Binding-site contacts:
Ligand atom C18 contacts residue ILE103 of chain 1.A at 3.8 Å (hydrophobic).
Ligand atom C29 contacts residue TRP38 of chain 1.A at 3.4 Å (hydrophobic).
Ligand atom C36 contacts residue TRP38 of chain 1.A at 3.8 Å (hydrophobic).
Ligand atom N22 contacts residue LEU49 of chain 1.A at 3.9 Å.
Ligand atom C24 contacts residue TRP38 of chain 1.A at 3.8 Å (hydrophobic).
Ligand atom C12 contacts residue LEU51 of chain 1.A at 4.0 Å (hydrophobic).
Ligand atom C02 contacts residue LEU49 of chain 1.A at 3.9 Å (hydrophobic).
Ligand atom C08 contacts residue TYR96 of chain 1.A at 3.9 Å (hydrophobic).
Ligand atom C32 contacts residue LYS48 of chain 1.A at 3.7 Å.
Ligand atom C31 contacts residue LEU49 of chain 1.A at 3.9 Å (hydrophobic).
Ligand atom C03 contacts residue LEU49 of chain 1.A at 3.8 Å (hydrophobic).
Ligand atom O13 contacts residue TYR54 of chain 1.A at 3.8 Å.
Ligand atom C19 contacts residue LEU49 of chain 1.A at 3.9 Å (hydrophobic).
Ligand atom O13 contacts residue ASN97 of chain 1.A at 2.9 Å (h-bond).
Ligand atom O33 contacts residue LYS48 of chain 1.A at 2.7 Å (salt-bridge).
Ligand atom C12 contacts residue TYR54 of chain 1.A at 3.7 Å (hydrophobic).
Ligand atom C06 contacts residue VAL44 of chain 1.A at 3.9 Å (hydrophobic).
Ligand atom C14 contacts residue ASN97 of chain 1.A at 3.8 Å.
Ligand atom O13 contacts residue TYR96 of chain 1.A at 3.9 Å.
Ligand atom C06 contacts residue PRO39 of chain 1.A at 3.2 Å (hydrophobic).
Ligand atom C05 contacts residue ILE103 of chain 1.A at 3.8 Å (hydrophobic).
Ligand atom C30 contacts residue ASP102 of chain 1.A at 4.0 Å.
Ligand atom N20 contacts residue LEU49 of chain 1.A at 3.8 Å.
Ligand atom C28 contacts residue PRO39 of chain 1.A at 3.8 Å (hydrophobic).
Ligand atom C15 contacts residue LEU51 of chain 1.A at 3.5 Å (hydrophobic).
Ligand atom C29 contacts residue PRO39 of chain 1.A at 3.7 Å (hydrophobic).
Ligand atom C01 contacts residue PRO39 of chain 1.A at 3.1 Å (hydrophobic).
Ligand atom N10 contacts residue ILE103 of chain 1.A at 3.8 Å.
Ligand atom O33 contacts residue LEU49 of chain 1.A at 3.6 Å.
Ligand atom C12 contacts residue TYR96 of chain 1.A at 3.7 Å (hydrophobic).
Ligand atom C08 contacts residue ASN97 of chain 1.A at 3.9 Å.
Ligand atom C11 contacts residue PHE40 of chain 1.A at 3.6 Å (hydrophobic).
Ligand atom C21 contacts residue LEU49 of chain 1.A at 3.7 Å (hydrophobic).
Ligand atom N22 contacts residue TRP38 of chain 1.A at 3.7 Å.
Ligand atom O13 contacts residue CYS93 of chain 1.A at 3.9 Å.
Ligand atom C09 contacts residue ASN97 of chain 1.A at 3.5 Å.
Ligand atom C28 contacts residue ILE103 of chain 1.A at 3.8 Å (hydrophobic).
Ligand atom N23 contacts residue TRP38 of chain 1.A at 3.9 Å.
Ligand atom C28 contacts residue TRP38 of chain 1.A at 3.5 Å (hydrophobic).
Ligand atom C09 contacts residue ILE103 of chain 1.A at 3.7 Å (hydrophobic).

This small molecule binds to this protein.
Small molecule (SMILES): Cc1ccc(-n2nc(C(=O)N3CCN(C)CC3)nc2-c2ccc3c(c2)N(C2CCCC2)[C@H](C)C(=O)N3C)c(C)c1

Sequence of chain 1.A:
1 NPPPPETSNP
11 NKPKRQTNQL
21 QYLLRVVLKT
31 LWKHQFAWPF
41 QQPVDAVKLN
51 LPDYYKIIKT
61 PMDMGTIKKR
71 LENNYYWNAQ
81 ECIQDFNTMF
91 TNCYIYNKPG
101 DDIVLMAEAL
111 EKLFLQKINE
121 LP